Binding-site contacts:
Ligand atom C18 contacts residue ILE103 of chain 1.B at 3.7 Å (hydrophobic).
Ligand atom C14 contacts residue ILE87 of chain 1.B at 3.9 Å (hydrophobic).
Ligand atom C7 contacts residue GLU59 of chain 1.B at 3.6 Å.
Ligand atom N2 contacts residue GLU59 of chain 1.B at 3.9 Å.
Ligand atom S contacts residue ILE87 of chain 1.B at 3.9 Å.
Ligand atom C13 contacts residue ILE87 of chain 1.B at 3.9 Å (hydrophobic).
Ligand atom C9 contacts residue ARG85 of chain 1.B at 3.5 Å.
Ligand atom C3 contacts residue ILE87 of chain 1.B at 3.7 Å (hydrophobic).
Ligand atom C2 contacts residue ASN55 of chain 1.B at 3.9 Å.
Ligand atom C12 contacts residue ARG85 of chain 1.B at 3.5 Å.
Ligand atom C5 contacts residue GLU59 of chain 1.B at 3.7 Å.
Ligand atom C9 contacts residue PRO88 of chain 1.B at 3.6 Å (hydrophobic).
Ligand atom S contacts residue GLY86 of chain 1.B at 3.6 Å.
Ligand atom C10 contacts residue PRO88 of chain 1.B at 4.0 Å (hydrophobic).
Ligand atom C1 contacts residue ASN55 of chain 1.B at 3.2 Å.
Ligand atom C6 contacts residue GLU59 of chain 1.B at 3.6 Å.
Ligand atom C11 contacts residue ARG85 of chain 1.B at 3.4 Å.
Ligand atom N2 contacts residue THR151 of chain 1.B at 3.9 Å.
Ligand atom C14 contacts residue ASN55 of chain 1.B at 3.4 Å.
Ligand atom C7 contacts residue ARG85 of chain 1.B at 3.8 Å.
Ligand atom N5 contacts residue PRO88 of chain 1.B at 3.8 Å.
Ligand atom N5 contacts residue ARG85 of chain 1.B at 3.7 Å.
Ligand atom C8 contacts residue PRO88 of chain 1.B at 3.8 Å (hydrophobic).
Ligand atom C9 contacts residue ARG122 of chain 1.B at 3.3 Å.
Ligand atom C4 contacts residue ILE87 of chain 1.B at 4.0 Å (hydrophobic).
Ligand atom N2 contacts residue ASP82 of chain 1.B at 3.4 Å (salt-bridge).
Ligand atom C16 contacts residue ILE103 of chain 1.B at 3.9 Å (hydrophobic).
Ligand atom O contacts residue ASN55 of chain 1.B at 3.0 Å (h-bond).
Ligand atom S contacts residue GLU59 of chain 1.B at 3.7 Å.
Ligand atom C17 contacts residue ILE103 of chain 1.B at 3.2 Å (hydrophobic).
Ligand atom C16 contacts residue ILE87 of chain 1.B at 3.9 Å (hydrophobic).
Ligand atom C9 contacts residue GLY86 of chain 1.B at 3.4 Å.
Ligand atom N1 contacts residue ASN55 of chain 1.B at 3.5 Å.
Ligand atom C10 contacts residue ARG85 of chain 1.B at 3.5 Å.
Ligand atom N5 contacts residue ARG122 of chain 1.B at 2.9 Å (salt-bridge).
Ligand atom C10 contacts residue ARG122 of chain 1.B at 4.0 Å.
Ligand atom C8 contacts residue ARG85 of chain 1.B at 3.6 Å.
Ligand atom N3 contacts residue THR151 of chain 1.B at 3.9 Å.
Ligand atom N4 contacts residue GLU59 of chain 1.B at 3.6 Å.
Ligand atom N3 contacts residue ASP82 of chain 1.B at 2.8 Å (salt-bridge).

The small molecule below binds the protein below.
Small molecule (SMILES): O=c1cc(-c2ccccc2)c2c(-c3cnc(-c4cccnc4)s3)[nH]nc2[nH]1

Sequence of chain 1.B:
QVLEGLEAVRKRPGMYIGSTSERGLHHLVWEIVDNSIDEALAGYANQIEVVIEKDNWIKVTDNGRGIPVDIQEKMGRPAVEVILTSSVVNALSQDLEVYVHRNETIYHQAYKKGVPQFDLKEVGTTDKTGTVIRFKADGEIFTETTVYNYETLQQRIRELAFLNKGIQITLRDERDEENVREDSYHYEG